The small molecule below binds the protein below.
Small molecule (SMILES): CC(=O)N[C@@H]1[C@@H](O)[C@H](O)[C@@H](CO)O[C@H]1O

Sequence of chain 1.A:
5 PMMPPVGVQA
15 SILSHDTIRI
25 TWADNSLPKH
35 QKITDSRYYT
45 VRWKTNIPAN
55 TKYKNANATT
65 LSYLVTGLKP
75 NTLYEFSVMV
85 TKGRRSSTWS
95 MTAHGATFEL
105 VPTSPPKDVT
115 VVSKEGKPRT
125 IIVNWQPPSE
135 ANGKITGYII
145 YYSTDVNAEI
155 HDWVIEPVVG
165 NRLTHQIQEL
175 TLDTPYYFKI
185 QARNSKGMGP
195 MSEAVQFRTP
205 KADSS

Binding-site contacts:
Ligand atom O6 contacts residue TYR42 of chain 1.A at 4.3 Å.
Ligand atom O7 contacts residue ASN61 of chain 1.A at 3.9 Å.
Ligand atom C6 contacts residue TYR42 of chain 1.A at 3.2 Å (hydrophobic).
Ligand atom C2 contacts residue ASN61 of chain 1.A at 2.4 Å.
Ligand atom C8 contacts residue ALA60 of chain 1.A at 4.0 Å (hydrophobic).
Ligand atom C1 contacts residue ASN61 of chain 1.A at 1.4 Å.
Ligand atom C4 contacts residue ASN61 of chain 1.A at 4.2 Å.
Ligand atom C1 contacts residue TYR42 of chain 1.A at 4.0 Å (hydrophobic).
Ligand atom C3 contacts residue ASN61 of chain 1.A at 3.8 Å.
Ligand atom N2 contacts residue ASN61 of chain 1.A at 2.9 Å (h-bond).
Ligand atom C8 contacts residue ASN59 of chain 1.A at 3.6 Å.
Ligand atom C5 contacts residue ASN61 of chain 1.A at 3.6 Å.
Ligand atom C7 contacts residue ASN61 of chain 1.A at 3.6 Å.
Ligand atom O5 contacts residue ASN61 of chain 1.A at 2.3 Å (h-bond).
Ligand atom C5 contacts residue TYR42 of chain 1.A at 3.5 Å (hydrophobic).
Ligand atom O5 contacts residue TYR42 of chain 1.A at 3.5 Å.
Ligand atom C8 contacts residue ASN61 of chain 1.A at 4.4 Å.